A protein and the small-molecule ligand that binds it are described below.
Small molecule (SMILES): NCC(=O)O

Sequence of chain 1.A:
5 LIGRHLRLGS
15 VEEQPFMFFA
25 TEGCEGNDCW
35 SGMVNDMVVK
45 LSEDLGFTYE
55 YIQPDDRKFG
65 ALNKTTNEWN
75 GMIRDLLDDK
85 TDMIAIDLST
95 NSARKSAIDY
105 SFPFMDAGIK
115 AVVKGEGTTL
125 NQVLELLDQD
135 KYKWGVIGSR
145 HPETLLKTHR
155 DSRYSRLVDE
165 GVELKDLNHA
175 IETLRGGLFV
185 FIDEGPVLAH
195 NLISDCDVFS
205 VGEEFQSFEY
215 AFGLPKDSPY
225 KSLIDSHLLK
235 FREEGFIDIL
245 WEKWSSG

Binding-site contacts:
Ligand atom CA contacts residue HIS145 of chain 1.A at 4.3 Å.
Ligand atom C contacts residue HIS145 of chain 1.A at 3.6 Å.
Ligand atom O contacts residue ARG144 of chain 1.A at 3.4 Å.
Ligand atom N contacts residue ARG144 of chain 1.A at 4.1 Å.
Ligand atom N contacts residue SER93 of chain 1.A at 3.4 Å (h-bond).
Ligand atom CA contacts residue GLU17 of chain 1.A at 4.0 Å.
Ligand atom OXT contacts residue PHE63 of chain 1.A at 3.4 Å.
Ligand atom O contacts residue PHE63 of chain 1.A at 3.4 Å.
Ligand atom N contacts residue GLU188 of chain 1.A at 2.8 Å (salt-bridge).
Ligand atom OXT contacts residue SER93 of chain 1.A at 3.0 Å (h-bond).
Ligand atom C contacts residue PHE63 of chain 1.A at 3.2 Å (hydrophobic).
Ligand atom O contacts residue ARG98 of chain 1.A at 2.8 Å (salt-bridge).
Ligand atom OXT contacts residue HIS145 of chain 1.A at 3.9 Å.
Ligand atom N contacts residue GLU17 of chain 1.A at 3.4 Å (salt-bridge).
Ligand atom C contacts residue ARG98 of chain 1.A at 3.5 Å.
Ligand atom N contacts residue TYR214 of chain 1.A at 4.0 Å.
Ligand atom C contacts residue ASP91 of chain 1.A at 4.2 Å.
Ligand atom O contacts residue GLU188 of chain 1.A at 4.4 Å.
Ligand atom C contacts residue SER93 of chain 1.A at 3.8 Å.
Ligand atom OXT contacts residue GLU188 of chain 1.A at 4.2 Å.
Ligand atom OXT contacts residue ASP91 of chain 1.A at 3.6 Å (salt-bridge).
Ligand atom N contacts residue ASP91 of chain 1.A at 2.9 Å (salt-bridge).
Ligand atom C contacts residue ARG144 of chain 1.A at 4.1 Å.
Ligand atom OXT contacts residue ARG98 of chain 1.A at 2.8 Å (salt-bridge).
Ligand atom CA contacts residue PHE63 of chain 1.A at 3.5 Å (hydrophobic).
Ligand atom O contacts residue HIS145 of chain 1.A at 2.9 Å (h-bond).
Ligand atom CA contacts residue ASP91 of chain 1.A at 4.1 Å.
Ligand atom OXT contacts residue LEU92 of chain 1.A at 3.8 Å.
Ligand atom N contacts residue PHE63 of chain 1.A at 3.6 Å.
Ligand atom C contacts residue GLU188 of chain 1.A at 3.8 Å.
Ligand atom CA contacts residue SER93 of chain 1.A at 3.9 Å.
Ligand atom CA contacts residue ARG144 of chain 1.A at 3.5 Å.
Ligand atom CA contacts residue GLU188 of chain 1.A at 3.3 Å.